Binding-site contacts:
Ligand atom C4 contacts residue ASP152 of chain 2.B at 3.7 Å.
Ligand atom O6 contacts residue TRP149 of chain 2.B at 4.2 Å.
Ligand atom C6 contacts residue LYS111 of chain 2.B at 3.4 Å.
Ligand atom C4 contacts residue MET153 of chain 2.B at 4.1 Å (hydrophobic).
Ligand atom O2 contacts residue LYS111 of chain 2.B at 3.7 Å.
Ligand atom O6 contacts residue ASP152 of chain 2.B at 3.8 Å.
Ligand atom O5 contacts residue TYR54 of chain 1.B at 4.1 Å.
Ligand atom C4 contacts residue LYS111 of chain 2.B at 3.2 Å.
Ligand atom C1 contacts residue GLU8 of chain 1.B at 3.4 Å.
Ligand atom O4 contacts residue ASP57 of chain 1.B at 3.4 Å.
Ligand atom C2 contacts residue LYS111 of chain 2.B at 3.9 Å.
Ligand atom O5 contacts residue ASP152 of chain 2.B at 3.0 Å (salt-bridge).
Ligand atom O3 contacts residue LYS111 of chain 2.B at 2.7 Å (salt-bridge).
Ligand atom C3 contacts residue ASP152 of chain 2.B at 4.2 Å.
Ligand atom C3 contacts residue LYS111 of chain 2.B at 3.4 Å.
Ligand atom C5 contacts residue LYS111 of chain 2.B at 3.8 Å.
Ligand atom O2 contacts residue GLU8 of chain 1.B at 3.1 Å (salt-bridge).
Ligand atom C2 contacts residue GLU8 of chain 1.B at 3.1 Å.
Ligand atom C2 contacts residue ASP152 of chain 2.B at 4.0 Å.
Ligand atom O6 contacts residue LYS111 of chain 2.B at 4.0 Å.
Ligand atom O4 contacts residue PRO151 of chain 2.B at 3.6 Å.
Ligand atom O3 contacts residue GLU8 of chain 1.B at 4.1 Å.
Ligand atom O3 contacts residue LEU11 of chain 1.B at 3.8 Å.
Ligand atom O5 contacts residue GLU8 of chain 1.B at 4.1 Å.
Ligand atom C4 contacts residue PRO151 of chain 2.B at 4.1 Å (hydrophobic).
Ligand atom O6 contacts residue PRO151 of chain 2.B at 3.5 Å.
Ligand atom O4 contacts residue MET153 of chain 2.B at 3.1 Å (h-bond).
Ligand atom C1 contacts residue ASP152 of chain 2.B at 4.2 Å.
Ligand atom O6 contacts residue SO41 of chain 2.I at 3.6 Å (h-bond).
Ligand atom C2 contacts residue LYS111 of chain 2.B at 4.0 Å.
Ligand atom O3 contacts residue TYR54 of chain 1.B at 4.1 Å.
Ligand atom O2 contacts residue LYS111 of chain 2.B at 3.3 Å (salt-bridge).
Ligand atom C6 contacts residue TYR54 of chain 1.B at 3.9 Å (hydrophobic).
Ligand atom C5 contacts residue ASP152 of chain 2.B at 3.0 Å.
Ligand atom C4 contacts residue TYR54 of chain 1.B at 4.1 Å (hydrophobic).
Ligand atom O4 contacts residue ASP152 of chain 2.B at 3.2 Å.
Ligand atom O1 contacts residue MET153 of chain 2.B at 3.2 Å.
Ligand atom O1 contacts residue ASP152 of chain 2.B at 3.2 Å (salt-bridge).
Ligand atom C2 contacts residue TYR54 of chain 1.B at 4.2 Å (hydrophobic).
Ligand atom C1 contacts residue LYS111 of chain 2.B at 3.5 Å.

Sequence of chain 1.B:
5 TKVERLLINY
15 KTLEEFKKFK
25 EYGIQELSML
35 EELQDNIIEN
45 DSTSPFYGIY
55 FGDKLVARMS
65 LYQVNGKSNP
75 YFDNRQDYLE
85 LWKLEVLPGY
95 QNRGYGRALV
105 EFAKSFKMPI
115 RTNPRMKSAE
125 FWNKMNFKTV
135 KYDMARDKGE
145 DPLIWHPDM

This small molecule binds to this protein.
Small molecule (SMILES): OC[C@H]1O[C@@](CO)(O[C@H]2O[C@H](CO)[C@@H](O)[C@H](O)[C@H]2O)[C@@H](O)[C@@H]1O

Sequence of chain 2.B:
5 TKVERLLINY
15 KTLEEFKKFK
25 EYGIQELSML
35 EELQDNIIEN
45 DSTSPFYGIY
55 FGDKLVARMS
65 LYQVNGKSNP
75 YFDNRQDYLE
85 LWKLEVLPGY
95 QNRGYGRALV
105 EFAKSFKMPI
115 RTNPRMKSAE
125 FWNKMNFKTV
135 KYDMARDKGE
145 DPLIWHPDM